This protein binds this small molecule.
Small molecule (SMILES): Cc1ccc(/C=N/NC(=S)N[C@@H]2O[C@H](CO)[C@@H](O)[C@H](O)[C@H]2O)cc1

Binding-site contacts:
Ligand atom C11 contacts residue PRO188 of chain 2.A at 3.8 Å (hydrophobic).
Ligand atom C13 contacts residue VAL64 of chain 2.A at 3.5 Å (hydrophobic).
Ligand atom C12 contacts residue TRP67 of chain 2.A at 3.8 Å (hydrophobic).
Ligand atom N3 contacts residue ARG60 of chain 2.A at 3.4 Å (salt-bridge).
Ligand atom C11 contacts residue TRP189 of chain 2.A at 3.9 Å (hydrophobic).
Ligand atom N2 contacts residue ARG60 of chain 2.A at 3.7 Å.
Ligand atom C10 contacts residue GLU190 of chain 2.A at 3.5 Å.
Ligand atom O3 contacts residue TYR226 of chain 2.A at 3.3 Å.
Ligand atom N2 contacts residue THR38 of chain 1.A at 2.7 Å (h-bond).
Ligand atom C2 contacts residue GLU190 of chain 2.A at 3.4 Å.
Ligand atom C8 contacts residue VAL40 of chain 1.A at 3.6 Å (hydrophobic).
Ligand atom C10 contacts residue PRO188 of chain 2.A at 3.9 Å (hydrophobic).
Ligand atom O2 contacts residue LYS191 of chain 2.A at 3.5 Å.
Ligand atom C15 contacts residue PRO229 of chain 2.A at 3.5 Å (hydrophobic).
Ligand atom C6 contacts residue ASN187 of chain 2.A at 3.8 Å.
Ligand atom C14 contacts residue PHE37 of chain 1.A at 3.7 Å (hydrophobic).
Ligand atom N3 contacts residue LYS191 of chain 2.A at 3.4 Å.
Ligand atom C8 contacts residue ARG60 of chain 2.A at 3.4 Å.
Ligand atom C7 contacts residue THR38 of chain 1.A at 3.7 Å.
Ligand atom C8 contacts residue LYS191 of chain 2.A at 3.9 Å.
Ligand atom C15 contacts residue TRP67 of chain 2.A at 3.8 Å (hydrophobic).
Ligand atom C9 contacts residue VAL40 of chain 1.A at 3.6 Å (hydrophobic).
Ligand atom O3 contacts residue GLU190 of chain 2.A at 2.9 Å (salt-bridge).
Ligand atom N2 contacts residue LYS191 of chain 2.A at 3.3 Å.
Ligand atom C14 contacts residue VAL64 of chain 2.A at 3.9 Å (hydrophobic).
Ligand atom O2 contacts residue GLU190 of chain 2.A at 3.7 Å.
Ligand atom C8 contacts residue THR38 of chain 1.A at 3.3 Å.
Ligand atom C9 contacts residue ARG60 of chain 2.A at 3.5 Å.
Ligand atom S1 contacts residue THR38 of chain 1.A at 3.9 Å.
Ligand atom C12 contacts residue ARG60 of chain 2.A at 3.9 Å.
Ligand atom O2 contacts residue ALA192 of chain 2.A at 2.7 Å (h-bond).
Ligand atom C7 contacts residue LYS191 of chain 2.A at 3.5 Å.
Ligand atom C15 contacts residue LEU63 of chain 2.A at 3.7 Å (hydrophobic).
Ligand atom C14 contacts residue ARG60 of chain 2.A at 3.5 Å.
Ligand atom C14 contacts residue VAL40 of chain 1.A at 3.4 Å (hydrophobic).
Ligand atom N1 contacts residue LYS191 of chain 2.A at 3.8 Å.
Ligand atom N3 contacts residue THR38 of chain 1.A at 3.4 Å (h-bond).
Ligand atom N1 contacts residue GLU190 of chain 2.A at 3.5 Å (salt-bridge).
Ligand atom C13 contacts residue ARG60 of chain 2.A at 3.7 Å.
Ligand atom C10 contacts residue ARG60 of chain 2.A at 3.7 Å.

Sequence of chain 2.A:
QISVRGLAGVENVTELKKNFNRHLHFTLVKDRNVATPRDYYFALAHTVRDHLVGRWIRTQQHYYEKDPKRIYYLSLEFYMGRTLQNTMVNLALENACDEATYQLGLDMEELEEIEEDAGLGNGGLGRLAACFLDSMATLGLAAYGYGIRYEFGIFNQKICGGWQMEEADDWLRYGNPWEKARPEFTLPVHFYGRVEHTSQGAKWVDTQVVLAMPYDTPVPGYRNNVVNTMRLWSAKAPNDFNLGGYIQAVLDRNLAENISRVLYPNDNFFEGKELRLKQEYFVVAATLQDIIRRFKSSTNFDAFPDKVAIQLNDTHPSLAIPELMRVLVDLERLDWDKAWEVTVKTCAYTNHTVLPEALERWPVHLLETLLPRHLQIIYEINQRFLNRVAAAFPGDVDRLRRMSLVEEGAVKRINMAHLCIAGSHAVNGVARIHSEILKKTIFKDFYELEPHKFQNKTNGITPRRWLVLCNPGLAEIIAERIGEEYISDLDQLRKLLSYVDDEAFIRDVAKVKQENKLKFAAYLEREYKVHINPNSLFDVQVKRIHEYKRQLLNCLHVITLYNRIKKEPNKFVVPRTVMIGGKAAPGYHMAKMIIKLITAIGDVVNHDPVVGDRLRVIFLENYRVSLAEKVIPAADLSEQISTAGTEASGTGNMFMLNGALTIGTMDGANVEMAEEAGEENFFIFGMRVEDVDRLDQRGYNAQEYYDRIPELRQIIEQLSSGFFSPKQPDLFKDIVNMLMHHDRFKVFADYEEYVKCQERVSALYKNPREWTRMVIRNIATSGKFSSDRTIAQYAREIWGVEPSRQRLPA

Sequence of chain 1.A:
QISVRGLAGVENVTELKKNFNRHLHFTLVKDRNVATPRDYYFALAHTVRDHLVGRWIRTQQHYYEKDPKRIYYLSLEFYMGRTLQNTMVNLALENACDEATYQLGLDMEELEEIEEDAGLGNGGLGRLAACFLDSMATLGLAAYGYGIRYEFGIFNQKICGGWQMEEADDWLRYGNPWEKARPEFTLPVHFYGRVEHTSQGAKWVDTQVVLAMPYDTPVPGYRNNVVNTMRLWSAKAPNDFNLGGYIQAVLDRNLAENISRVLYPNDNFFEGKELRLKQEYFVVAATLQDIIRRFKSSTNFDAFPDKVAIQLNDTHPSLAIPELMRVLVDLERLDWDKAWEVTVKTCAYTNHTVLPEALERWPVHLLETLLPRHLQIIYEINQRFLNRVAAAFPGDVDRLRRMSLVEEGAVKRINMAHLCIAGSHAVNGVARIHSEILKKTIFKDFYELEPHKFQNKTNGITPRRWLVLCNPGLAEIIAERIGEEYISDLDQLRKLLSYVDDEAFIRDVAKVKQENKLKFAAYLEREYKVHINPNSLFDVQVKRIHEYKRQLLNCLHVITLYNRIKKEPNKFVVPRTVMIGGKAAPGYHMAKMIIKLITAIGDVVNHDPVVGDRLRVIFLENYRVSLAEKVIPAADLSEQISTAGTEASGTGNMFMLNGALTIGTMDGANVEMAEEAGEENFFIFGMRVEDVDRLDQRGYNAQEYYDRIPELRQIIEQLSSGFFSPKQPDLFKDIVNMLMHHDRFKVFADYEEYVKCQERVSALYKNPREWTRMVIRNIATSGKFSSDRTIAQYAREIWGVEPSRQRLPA